Sequence of chain 1.A:
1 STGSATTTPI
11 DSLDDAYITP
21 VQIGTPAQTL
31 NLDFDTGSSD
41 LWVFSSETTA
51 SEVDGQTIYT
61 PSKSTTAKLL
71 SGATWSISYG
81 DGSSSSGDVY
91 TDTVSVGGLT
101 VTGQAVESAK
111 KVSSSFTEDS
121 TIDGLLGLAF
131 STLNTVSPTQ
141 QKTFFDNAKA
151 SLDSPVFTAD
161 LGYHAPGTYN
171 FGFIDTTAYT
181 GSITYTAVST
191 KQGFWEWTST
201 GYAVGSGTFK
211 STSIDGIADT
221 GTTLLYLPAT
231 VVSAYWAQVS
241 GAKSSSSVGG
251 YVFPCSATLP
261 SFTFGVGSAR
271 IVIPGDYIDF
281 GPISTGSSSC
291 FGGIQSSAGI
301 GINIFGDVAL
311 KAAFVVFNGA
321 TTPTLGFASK

Binding-site contacts:
Ligand atom C contacts residue THR223 of chain 1.A at 3.5 Å.
Ligand atom N1 contacts residue THR222 of chain 1.A at 3.6 Å.
Ligand atom CH1 contacts residue ASP219 of chain 1.A at 3.6 Å.
Ligand atom C1 contacts residue LEU224 of chain 1.A at 3.5 Å (hydrophobic).
Ligand atom CE21 contacts residue ASP33 of chain 1.A at 3.4 Å.
Ligand atom CD21 contacts residue ASP33 of chain 1.A at 3.7 Å.
Ligand atom OH contacts residue THR223 of chain 1.A at 3.1 Å (h-bond).
Ligand atom OH1 contacts residue ASP219 of chain 1.A at 2.6 Å (salt-bridge).
Ligand atom OH1 contacts residue ASP35 of chain 1.A at 2.6 Å (salt-bridge).
Ligand atom CM1 contacts residue ASP219 of chain 1.A at 3.5 Å.
Ligand atom CE11 contacts residue ASP81 of chain 1.A at 3.6 Å.
Ligand atom O contacts residue TYR79 of chain 1.A at 3.3 Å.
Ligand atom CB1 contacts residue GLY221 of chain 1.A at 3.7 Å.
Ligand atom O11 contacts residue TYR79 of chain 1.A at 3.8 Å.
Ligand atom CB2 contacts residue GLY37 of chain 1.A at 3.4 Å.
Ligand atom CB contacts residue THR223 of chain 1.A at 3.4 Å.
Ligand atom OH contacts residue THR222 of chain 1.A at 3.5 Å.
Ligand atom CD11 contacts residue TYR79 of chain 1.A at 3.7 Å (hydrophobic).
Ligand atom CE2 contacts residue ILE10 of chain 1.A at 3.6 Å (hydrophobic).
Ligand atom CA contacts residue THR223 of chain 1.A at 3.4 Å.
Ligand atom O11 contacts residue GLY80 of chain 1.A at 3.3 Å (h-bond).
Ligand atom CD12 contacts residue SER78 of chain 1.A at 3.4 Å.
Ligand atom CD21 contacts residue LEU125 of chain 1.A at 3.4 Å (hydrophobic).
Ligand atom CB1 contacts residue ASP35 of chain 1.A at 3.1 Å.
Ligand atom CD12 contacts residue ILE77 of chain 1.A at 3.7 Å (hydrophobic).
Ligand atom N contacts residue THR223 of chain 1.A at 2.6 Å (h-bond).
Ligand atom O contacts residue GLY80 of chain 1.A at 2.7 Å (h-bond).
Ligand atom OXT contacts residue SER78 of chain 1.A at 3.1 Å (h-bond).
Ligand atom OXT contacts residue TYR79 of chain 1.A at 3.7 Å.
Ligand atom O2 contacts residue THR223 of chain 1.A at 3.5 Å (h-bond).
Ligand atom CH1 contacts residue ASP35 of chain 1.A at 3.3 Å.
Ligand atom CA1 contacts residue THR222 of chain 1.A at 3.6 Å.
Ligand atom OH1 contacts residue GLY221 of chain 1.A at 3.7 Å.
Ligand atom O11 contacts residue ASP81 of chain 1.A at 3.2 Å (salt-bridge).
Ligand atom N2 contacts residue GLY37 of chain 1.A at 3.0 Å (h-bond).
Ligand atom CZ1 contacts residue PHE116 of chain 1.A at 3.8 Å (hydrophobic).
Ligand atom CD2 contacts residue ALA16 of chain 1.A at 3.7 Å (hydrophobic).
Ligand atom CG1 contacts residue GLY221 of chain 1.A at 3.5 Å.
Ligand atom CH contacts residue GLY221 of chain 1.A at 3.6 Å.
Ligand atom N1 contacts residue GLY221 of chain 1.A at 3.2 Å (h-bond).

A protein and the small-molecule ligand that binds it are described below.
Small molecule (SMILES): CC(C)C[C@H](NC(=O)C[C@H](O)[C@H](CC1CCCCC1)NC(=O)CC[C@H](O)[C@H](Cc1ccccc1)NC(=O)OC(C)(C)C)C(=O)O